Sequence of chain 1.A:
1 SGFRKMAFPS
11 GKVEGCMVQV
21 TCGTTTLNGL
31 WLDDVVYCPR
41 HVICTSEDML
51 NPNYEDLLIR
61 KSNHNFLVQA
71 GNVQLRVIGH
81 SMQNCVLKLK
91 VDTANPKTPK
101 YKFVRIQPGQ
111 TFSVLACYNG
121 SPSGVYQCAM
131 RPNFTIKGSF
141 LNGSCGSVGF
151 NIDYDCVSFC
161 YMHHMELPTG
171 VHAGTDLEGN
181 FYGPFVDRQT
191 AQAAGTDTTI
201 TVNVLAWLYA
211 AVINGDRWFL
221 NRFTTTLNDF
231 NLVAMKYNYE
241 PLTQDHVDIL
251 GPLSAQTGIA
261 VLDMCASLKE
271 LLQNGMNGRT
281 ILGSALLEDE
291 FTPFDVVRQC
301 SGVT

Binding-site contacts:
Ligand atom C4 contacts residue GLU166 of chain 1.A at 3.6 Å.
Ligand atom N contacts residue GLU166 of chain 1.A at 3.7 Å.
Ligand atom C13 contacts residue MET49 of chain 1.A at 3.9 Å (hydrophobic).
Ligand atom C3 contacts residue PHE140 of chain 1.A at 3.2 Å (hydrophobic).
Ligand atom C11 contacts residue ARG188 of chain 1.A at 3.7 Å.
Ligand atom C11 contacts residue MET165 of chain 1.A at 3.5 Å (hydrophobic).
Ligand atom C2 contacts residue PHE140 of chain 1.A at 3.7 Å (hydrophobic).
Ligand atom O1 contacts residue MET165 of chain 1.A at 3.5 Å.
Ligand atom C12 contacts residue MET49 of chain 1.A at 3.5 Å (hydrophobic).
Ligand atom O1 contacts residue GLU166 of chain 1.A at 3.1 Å (salt-bridge).
Ligand atom C10 contacts residue ARG188 of chain 1.A at 3.9 Å.
Ligand atom C10 contacts residue MET49 of chain 1.A at 3.7 Å (hydrophobic).
Ligand atom N contacts residue HIS163 of chain 1.A at 2.8 Å (h-bond).
Ligand atom C3 contacts residue HIS163 of chain 1.A at 3.9 Å.
Ligand atom N contacts residue SER144 of chain 1.A at 3.8 Å.
Ligand atom C2 contacts residue LEU141 of chain 1.A at 3.5 Å (hydrophobic).
Ligand atom C13 contacts residue HIS164 of chain 1.A at 3.3 Å.
Ligand atom C4 contacts residue HIS163 of chain 1.A at 3.3 Å.
Ligand atom O contacts residue ASN142 of chain 1.A at 3.9 Å.
Ligand atom O contacts residue GLU166 of chain 1.A at 2.9 Å (salt-bridge).
Ligand atom C13 contacts residue HIS41 of chain 1.A at 3.8 Å.
Ligand atom C contacts residue ASN142 of chain 1.A at 3.9 Å.
Ligand atom CL contacts residue HIS164 of chain 1.A at 3.7 Å.
Ligand atom C12 contacts residue MET165 of chain 1.A at 3.9 Å (hydrophobic).
Ligand atom C1 contacts residue GLU166 of chain 1.A at 3.6 Å.
Ligand atom CL contacts residue HIS41 of chain 1.A at 3.3 Å.
Ligand atom C2 contacts residue GLU166 of chain 1.A at 3.4 Å.
Ligand atom C contacts residue GLU166 of chain 1.A at 3.4 Å.
Ligand atom C2 contacts residue ASN142 of chain 1.A at 3.6 Å.
Ligand atom C3 contacts residue LEU141 of chain 1.A at 3.7 Å (hydrophobic).
Ligand atom C11 contacts residue MET49 of chain 1.A at 3.4 Å (hydrophobic).
Ligand atom C4 contacts residue CYS145 of chain 1.A at 3.8 Å (hydrophobic).
Ligand atom O2 contacts residue GLN189 of chain 1.A at 3.7 Å.
Ligand atom C12 contacts residue HIS164 of chain 1.A at 3.9 Å.
Ligand atom N1 contacts residue CYS145 of chain 1.A at 3.8 Å.
Ligand atom C3 contacts residue GLU166 of chain 1.A at 3.6 Å.
Ligand atom CL contacts residue ASP187 of chain 1.A at 3.2 Å.
Ligand atom N contacts residue PHE140 of chain 1.A at 3.8 Å.
Ligand atom C4 contacts residue MET165 of chain 1.A at 3.9 Å (hydrophobic).
Ligand atom C10 contacts residue GLN189 of chain 1.A at 3.8 Å.

A small-molecule ligand and the protein it binds are described below.
Small molecule (SMILES): O=C(Nc1cnccc1CO)[C@@H]1COc2ccc(Cl)cc21

Sequence of chain 2.A:
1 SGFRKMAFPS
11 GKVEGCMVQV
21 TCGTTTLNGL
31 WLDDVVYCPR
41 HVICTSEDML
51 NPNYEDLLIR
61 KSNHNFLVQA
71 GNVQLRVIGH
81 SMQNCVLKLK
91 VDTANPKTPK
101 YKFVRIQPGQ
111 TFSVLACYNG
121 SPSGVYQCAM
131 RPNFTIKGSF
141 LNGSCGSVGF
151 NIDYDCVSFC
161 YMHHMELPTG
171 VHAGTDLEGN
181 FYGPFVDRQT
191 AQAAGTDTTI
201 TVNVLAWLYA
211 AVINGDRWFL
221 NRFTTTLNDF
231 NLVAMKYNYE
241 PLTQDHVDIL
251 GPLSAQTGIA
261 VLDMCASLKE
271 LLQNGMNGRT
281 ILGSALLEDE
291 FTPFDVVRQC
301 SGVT